Binding-site contacts:
Ligand atom C1 contacts residue ASN97 of chain 1.D at 1.4 Å.
Ligand atom O3 contacts residue GLN96 of chain 1.D at 3.4 Å (h-bond).
Ligand atom C7 contacts residue ASN97 of chain 1.D at 3.3 Å.
Ligand atom C8 contacts residue ASN97 of chain 1.D at 4.0 Å.
Ligand atom O7 contacts residue ARG219 of chain 1.D at 3.9 Å.
Ligand atom C2 contacts residue ARG219 of chain 1.D at 3.6 Å.
Ligand atom C3 contacts residue GLN96 of chain 1.D at 4.1 Å.
Ligand atom C4 contacts residue ASN97 of chain 1.D at 4.2 Å.
Ligand atom C2 contacts residue ASN97 of chain 1.D at 2.5 Å.
Ligand atom O5 contacts residue ASN97 of chain 1.D at 2.4 Å (h-bond).
Ligand atom C7 contacts residue ARG219 of chain 1.D at 4.2 Å.
Ligand atom O3 contacts residue ASN97 of chain 1.D at 3.3 Å (h-bond).
Ligand atom O7 contacts residue ASN97 of chain 1.D at 3.0 Å (h-bond).
Ligand atom C3 contacts residue ARG219 of chain 1.D at 4.4 Å.
Ligand atom N2 contacts residue ARG219 of chain 1.D at 3.5 Å (salt-bridge).
Ligand atom N2 contacts residue ASN97 of chain 1.D at 3.5 Å (h-bond).
Ligand atom C3 contacts residue ASN97 of chain 1.D at 3.5 Å.
Ligand atom C5 contacts residue ASN97 of chain 1.D at 3.7 Å.

This small molecule binds to this protein.
Small molecule (SMILES): CC(=O)N[C@@H]1[C@@H](O)[C@H](O)[C@@H](CO)O[C@H]1O

Sequence of chain 1.D:
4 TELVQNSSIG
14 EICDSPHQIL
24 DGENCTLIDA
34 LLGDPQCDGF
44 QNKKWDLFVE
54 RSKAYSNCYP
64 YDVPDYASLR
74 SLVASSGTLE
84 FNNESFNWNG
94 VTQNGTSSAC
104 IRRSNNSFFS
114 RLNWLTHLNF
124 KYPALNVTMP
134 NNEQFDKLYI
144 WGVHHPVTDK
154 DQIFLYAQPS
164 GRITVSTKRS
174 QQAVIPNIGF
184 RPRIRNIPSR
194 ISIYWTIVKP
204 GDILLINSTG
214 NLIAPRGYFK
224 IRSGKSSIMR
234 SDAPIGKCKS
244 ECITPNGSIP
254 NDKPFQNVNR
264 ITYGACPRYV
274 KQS